Binding-site contacts:
Ligand atom O4' contacts residue GLY242 of chain 1.F at 3.6 Å.
Ligand atom O1A contacts residue GLY65 of chain 1.F at 3.1 Å.
Ligand atom C8 contacts residue ILE241 of chain 1.F at 3.6 Å (hydrophobic).
Ligand atom O3G contacts residue ARG63 of chain 1.F at 3.0 Å (salt-bridge).
Ligand atom C3' contacts residue LYS31 of chain 1.F at 2.8 Å.
Ligand atom PG contacts residue MG1 of chain 1.U at 2.3 Å.
Ligand atom C2' contacts residue LYS31 of chain 1.F at 3.5 Å.
Ligand atom PB contacts residue MG1 of chain 1.U at 2.4 Å.
Ligand atom N1 contacts residue VAL34 of chain 1.F at 3.0 Å (h-bond).
Ligand atom O1A contacts residue THR67 of chain 1.F at 3.0 Å (h-bond).
Ligand atom O2' contacts residue ASP245 of chain 1.F at 2.3 Å (salt-bridge).
Ligand atom O3G contacts residue SER62 of chain 1.F at 2.9 Å (h-bond).
Ligand atom C2 contacts residue TRP211 of chain 1.F at 3.5 Å (hydrophobic).
Ligand atom O2G contacts residue LYS66 of chain 1.F at 3.2 Å.
Ligand atom O1A contacts residue VAL68 of chain 1.F at 3.0 Å (h-bond).
Ligand atom O3A contacts residue THR64 of chain 1.F at 3.5 Å (h-bond).
Ligand atom O2B contacts residue ARG63 of chain 1.F at 3.5 Å (salt-bridge).
Ligand atom O2B contacts residue THR64 of chain 1.F at 3.6 Å (h-bond).
Ligand atom O2' contacts residue LYS31 of chain 1.F at 3.0 Å.
Ligand atom O1B contacts residue THR67 of chain 1.F at 2.8 Å (h-bond).
Ligand atom N3B contacts residue MG1 of chain 1.U at 2.0 Å.
Ligand atom O2G contacts residue MG1 of chain 1.U at 2.1 Å.
Ligand atom O2A contacts residue MG1 of chain 1.U at 3.1 Å.
Ligand atom C2' contacts residue ASP245 of chain 1.F at 3.3 Å.
Ligand atom O3' contacts residue ASP245 of chain 1.F at 2.9 Å (salt-bridge).
Ligand atom O3' contacts residue LYS31 of chain 1.F at 2.4 Å (salt-bridge).
Ligand atom C2 contacts residue VAL34 of chain 1.F at 3.5 Å (hydrophobic).
Ligand atom O2B contacts residue LYS66 of chain 1.F at 3.1 Å.
Ligand atom O1B contacts residue MG1 of chain 1.U at 1.9 Å.
Ligand atom O1G contacts residue ARG189 of chain 1.G at 2.9 Å (salt-bridge).
Ligand atom O1G contacts residue ARG158 of chain 1.G at 3.5 Å (salt-bridge).
Ligand atom O3A contacts residue GLY65 of chain 1.F at 3.0 Å (h-bond).
Ligand atom O2B contacts residue MG1 of chain 1.U at 3.3 Å.
Ligand atom O1A contacts residue LYS66 of chain 1.F at 3.0 Å (salt-bridge).
Ligand atom O1G contacts residue MG1 of chain 1.U at 2.7 Å.
Ligand atom C2 contacts residue SER32 of chain 1.F at 3.1 Å.
Ligand atom O1B contacts residue LYS66 of chain 1.F at 3.4 Å (salt-bridge).
Ligand atom N3 contacts residue SER32 of chain 1.F at 3.5 Å (h-bond).
Ligand atom N6 contacts residue VAL34 of chain 1.F at 3.3 Å (h-bond).
Ligand atom N3 contacts residue TRP211 of chain 1.F at 3.3 Å.

Sequence of chain 1.F:
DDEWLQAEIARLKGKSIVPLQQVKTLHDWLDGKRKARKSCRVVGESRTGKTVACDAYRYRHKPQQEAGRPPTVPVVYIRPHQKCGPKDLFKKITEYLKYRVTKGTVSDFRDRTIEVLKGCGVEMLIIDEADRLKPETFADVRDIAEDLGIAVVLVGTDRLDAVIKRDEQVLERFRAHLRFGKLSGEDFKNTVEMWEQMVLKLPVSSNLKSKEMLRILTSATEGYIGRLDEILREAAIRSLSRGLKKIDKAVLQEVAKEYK

This protein binds this small molecule.
Small molecule (SMILES): Nc1ncnc2c1ncn2[C@@H]1O[C@H](CO[P](=O)(O)O[P](=O)(O)NP(=O)(O)O)[C@@H](O)[C@H]1O

Sequence of chain 1.G:
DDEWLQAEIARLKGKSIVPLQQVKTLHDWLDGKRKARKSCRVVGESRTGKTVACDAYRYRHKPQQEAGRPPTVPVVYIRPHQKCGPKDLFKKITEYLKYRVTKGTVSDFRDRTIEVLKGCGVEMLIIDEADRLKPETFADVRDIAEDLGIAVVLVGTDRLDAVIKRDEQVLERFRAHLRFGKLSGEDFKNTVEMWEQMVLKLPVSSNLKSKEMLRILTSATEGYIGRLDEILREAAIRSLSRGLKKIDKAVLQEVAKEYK